The protein below binds the small molecule below.
Small molecule (SMILES): Nc1nccc(-c2c(-c3ccc(F)cc3)ncn2C2CCCCC2)n1

Sequence of chain 1.D:
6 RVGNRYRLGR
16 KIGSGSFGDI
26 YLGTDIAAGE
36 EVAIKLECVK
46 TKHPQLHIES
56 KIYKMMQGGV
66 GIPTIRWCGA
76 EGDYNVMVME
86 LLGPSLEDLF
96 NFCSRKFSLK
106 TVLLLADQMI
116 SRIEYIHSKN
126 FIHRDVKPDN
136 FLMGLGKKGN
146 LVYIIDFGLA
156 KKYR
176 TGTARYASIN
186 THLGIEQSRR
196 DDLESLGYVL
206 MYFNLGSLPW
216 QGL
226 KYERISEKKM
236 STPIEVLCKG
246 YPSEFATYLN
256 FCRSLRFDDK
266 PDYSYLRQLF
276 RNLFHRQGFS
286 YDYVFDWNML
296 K

Binding-site contacts:
Ligand atom C12 contacts residue LEU87 of chain 1.D at 3.7 Å (hydrophobic).
Ligand atom N4 contacts residue LEU86 of chain 1.D at 3.6 Å.
Ligand atom C5 contacts residue ILE25 of chain 1.D at 3.5 Å (hydrophobic).
Ligand atom C3 contacts residue LYS40 of chain 1.D at 3.8 Å.
Ligand atom C6 contacts residue ALA38 of chain 1.D at 3.9 Å (hydrophobic).
Ligand atom C17 contacts residue ILE17 of chain 1.D at 3.6 Å (hydrophobic).
Ligand atom C14 contacts residue ASP134 of chain 1.D at 3.9 Å.
Ligand atom N2 contacts residue ILE25 of chain 1.D at 3.8 Å.
Ligand atom N4 contacts residue ALA38 of chain 1.D at 3.5 Å.
Ligand atom C1 contacts residue ALA38 of chain 1.D at 3.8 Å (hydrophobic).
Ligand atom C8 contacts residue ILE25 of chain 1.D at 3.4 Å (hydrophobic).
Ligand atom F1 contacts residue LYS40 of chain 1.D at 3.6 Å.
Ligand atom C8 contacts residue ILE150 of chain 1.D at 3.4 Å (hydrophobic).
Ligand atom C9 contacts residue ILE25 of chain 1.D at 3.4 Å (hydrophobic).
Ligand atom C6 contacts residue ILE25 of chain 1.D at 3.3 Å (hydrophobic).
Ligand atom C9 contacts residue ILE150 of chain 1.D at 3.9 Å (hydrophobic).
Ligand atom C12 contacts residue LEU86 of chain 1.D at 3.7 Å (hydrophobic).
Ligand atom C10 contacts residue ALA38 of chain 1.D at 3.7 Å (hydrophobic).
Ligand atom C2 contacts residue MET84 of chain 1.D at 3.7 Å (hydrophobic).
Ligand atom C11 contacts residue LEU87 of chain 1.D at 3.3 Å (hydrophobic).
Ligand atom F1 contacts residue MET84 of chain 1.D at 3.5 Å.
Ligand atom N3 contacts residue ILE150 of chain 1.D at 3.6 Å.
Ligand atom N1 contacts residue LEU87 of chain 1.D at 3.0 Å (h-bond).
Ligand atom C2 contacts residue LYS40 of chain 1.D at 3.5 Å.
Ligand atom C7 contacts residue ILE25 of chain 1.D at 3.8 Å (hydrophobic).
Ligand atom C11 contacts residue GLU85 of chain 1.D at 3.8 Å.
Ligand atom N5 contacts residue LEU137 of chain 1.D at 3.6 Å.
Ligand atom C1 contacts residue LYS40 of chain 1.D at 3.5 Å.
Ligand atom N1 contacts residue ILE17 of chain 1.D at 3.8 Å.
Ligand atom C15 contacts residue LEU137 of chain 1.D at 3.6 Å (hydrophobic).
Ligand atom C7 contacts residue ILE150 of chain 1.D at 3.8 Å (hydrophobic).
Ligand atom N3 contacts residue ILE25 of chain 1.D at 3.2 Å.
Ligand atom C13 contacts residue LEU137 of chain 1.D at 3.7 Å (hydrophobic).
Ligand atom N4 contacts residue LEU87 of chain 1.D at 2.6 Å (h-bond).
Ligand atom C11 contacts residue ALA38 of chain 1.D at 3.4 Å (hydrophobic).
Ligand atom C14 contacts residue LEU137 of chain 1.D at 3.9 Å (hydrophobic).
Ligand atom F1 contacts residue MET82 of chain 1.D at 3.5 Å.
Ligand atom C3 contacts residue MET84 of chain 1.D at 3.4 Å (hydrophobic).
Ligand atom N2 contacts residue ILE150 of chain 1.D at 3.6 Å.
Ligand atom N1 contacts residue LEU86 of chain 1.D at 3.2 Å.